This protein binds this small molecule.
Small molecule (SMILES): CC(=O)N[C@@H]1[C@@H](O)[C@H](O)[C@@H](CO)O[C@H]1O

Binding-site contacts:
Ligand atom C5 contacts residue ASN141 of chain 1.A at 3.3 Å.
Ligand atom C1 contacts residue ASN141 of chain 1.A at 3.9 Å.
Ligand atom C6 contacts residue ASN141 of chain 1.A at 4.1 Å.
Ligand atom O6 contacts residue PHE176 of chain 1.A at 3.2 Å.
Ligand atom C7 contacts residue GLU173 of chain 1.A at 3.4 Å.
Ligand atom O4 contacts residue ASN141 of chain 1.A at 2.9 Å (h-bond).
Ligand atom C2 contacts residue GLU173 of chain 1.A at 3.5 Å.
Ligand atom C8 contacts residue ILE106 of chain 1.D at 3.9 Å (hydrophobic).
Ligand atom C3 contacts residue ASN141 of chain 1.A at 3.4 Å.
Ligand atom O4 contacts residue VAL146 of chain 1.A at 4.5 Å.
Ligand atom O3 contacts residue ASN141 of chain 1.A at 4.3 Å.
Ligand atom O6 contacts residue VAL139 of chain 1.A at 4.4 Å.
Ligand atom C4 contacts residue ASN141 of chain 1.A at 3.3 Å.
Ligand atom C1 contacts residue GLU173 of chain 1.A at 3.1 Å.
Ligand atom O5 contacts residue ASN141 of chain 1.A at 4.3 Å.
Ligand atom O7 contacts residue TRP171 of chain 1.A at 4.2 Å.
Ligand atom O5 contacts residue GLU173 of chain 1.A at 3.2 Å (salt-bridge).
Ligand atom O7 contacts residue GLU173 of chain 1.A at 4.0 Å.
Ligand atom O5 contacts residue SER174 of chain 1.A at 4.2 Å.
Ligand atom C5 contacts residue GLU173 of chain 1.A at 4.5 Å.
Ligand atom C8 contacts residue GLU173 of chain 1.A at 3.7 Å.
Ligand atom C2 contacts residue ASN141 of chain 1.A at 4.5 Å.
Ligand atom C6 contacts residue PHE176 of chain 1.A at 3.1 Å (hydrophobic).
Ligand atom N2 contacts residue GLU173 of chain 1.A at 3.4 Å.
Ligand atom C1 contacts residue SER174 of chain 1.A at 3.7 Å.

Sequence of chain 1.A:
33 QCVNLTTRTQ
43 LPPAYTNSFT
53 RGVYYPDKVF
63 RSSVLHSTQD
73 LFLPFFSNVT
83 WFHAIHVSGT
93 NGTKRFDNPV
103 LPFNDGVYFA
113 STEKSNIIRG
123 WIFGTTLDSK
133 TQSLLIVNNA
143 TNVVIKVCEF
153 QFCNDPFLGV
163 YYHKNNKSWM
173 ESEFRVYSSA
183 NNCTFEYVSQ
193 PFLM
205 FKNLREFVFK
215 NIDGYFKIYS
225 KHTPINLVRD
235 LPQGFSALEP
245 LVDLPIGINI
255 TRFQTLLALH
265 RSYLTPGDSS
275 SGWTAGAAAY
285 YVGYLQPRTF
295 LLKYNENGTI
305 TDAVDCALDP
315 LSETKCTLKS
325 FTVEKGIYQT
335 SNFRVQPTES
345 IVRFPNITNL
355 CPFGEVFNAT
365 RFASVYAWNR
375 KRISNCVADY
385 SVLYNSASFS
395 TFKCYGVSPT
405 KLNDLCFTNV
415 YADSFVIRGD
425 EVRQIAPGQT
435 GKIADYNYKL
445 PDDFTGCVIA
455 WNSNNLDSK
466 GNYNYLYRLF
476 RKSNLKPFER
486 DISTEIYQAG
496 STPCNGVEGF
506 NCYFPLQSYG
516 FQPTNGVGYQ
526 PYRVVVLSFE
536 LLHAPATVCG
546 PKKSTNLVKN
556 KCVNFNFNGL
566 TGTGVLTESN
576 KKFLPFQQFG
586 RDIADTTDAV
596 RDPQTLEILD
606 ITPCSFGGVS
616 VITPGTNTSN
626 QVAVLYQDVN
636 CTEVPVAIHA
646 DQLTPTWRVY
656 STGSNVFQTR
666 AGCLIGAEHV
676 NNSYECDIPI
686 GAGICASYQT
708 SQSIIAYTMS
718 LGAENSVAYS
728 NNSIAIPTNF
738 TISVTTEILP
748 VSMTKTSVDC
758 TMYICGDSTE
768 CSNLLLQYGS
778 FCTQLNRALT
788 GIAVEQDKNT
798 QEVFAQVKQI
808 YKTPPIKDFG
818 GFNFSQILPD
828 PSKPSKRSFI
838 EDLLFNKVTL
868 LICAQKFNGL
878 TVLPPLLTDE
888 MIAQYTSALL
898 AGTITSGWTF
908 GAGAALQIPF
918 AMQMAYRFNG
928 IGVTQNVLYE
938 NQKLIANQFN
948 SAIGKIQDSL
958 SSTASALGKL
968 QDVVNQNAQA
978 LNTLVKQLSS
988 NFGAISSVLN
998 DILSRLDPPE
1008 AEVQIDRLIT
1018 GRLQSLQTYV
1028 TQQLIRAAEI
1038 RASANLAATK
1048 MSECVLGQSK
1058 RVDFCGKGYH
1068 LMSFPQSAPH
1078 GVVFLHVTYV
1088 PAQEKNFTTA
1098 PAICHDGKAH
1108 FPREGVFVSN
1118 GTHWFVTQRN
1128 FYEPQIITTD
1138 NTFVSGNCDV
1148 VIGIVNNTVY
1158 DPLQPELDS

Sequence of chain 1.D:
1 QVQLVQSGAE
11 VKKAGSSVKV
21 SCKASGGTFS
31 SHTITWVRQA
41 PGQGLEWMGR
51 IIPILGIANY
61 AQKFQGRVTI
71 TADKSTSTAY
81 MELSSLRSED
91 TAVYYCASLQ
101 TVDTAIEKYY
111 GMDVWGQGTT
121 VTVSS